A protein and the small-molecule ligand that binds it are described below.
Small molecule (SMILES): CC(=O)N[C@H]1[C@H](O[C@H]2[C@H](O)[C@@H](NC(C)=O)CO[C@@H]2CO)O[C@H](CO)[C@@H](O)[C@@H]1O

Binding-site contacts:
Ligand atom C3 contacts residue ASN775 of chain 1.C at 3.8 Å.
Ligand atom C5 contacts residue ASN775 of chain 1.C at 3.6 Å.
Ligand atom C6 contacts residue SER777 of chain 1.C at 3.9 Å.
Ligand atom O5 contacts residue SER777 of chain 1.C at 3.5 Å (h-bond).
Ligand atom C5 contacts residue SER777 of chain 1.C at 3.3 Å.
Ligand atom C2 contacts residue ASN775 of chain 1.C at 2.5 Å.
Ligand atom O5 contacts residue ASN775 of chain 1.C at 2.3 Å (h-bond).
Ligand atom C4 contacts residue ASN775 of chain 1.C at 4.2 Å.
Ligand atom C7 contacts residue ASN775 of chain 1.C at 3.7 Å.
Ligand atom C1 contacts residue ASN775 of chain 1.C at 1.4 Å.
Ligand atom C1 contacts residue SER777 of chain 1.C at 3.7 Å.
Ligand atom N2 contacts residue ASN775 of chain 1.C at 3.0 Å (h-bond).
Ligand atom O6 contacts residue SER777 of chain 1.C at 4.2 Å.
Ligand atom O7 contacts residue ASN775 of chain 1.C at 3.9 Å.

Sequence of chain 1.C:
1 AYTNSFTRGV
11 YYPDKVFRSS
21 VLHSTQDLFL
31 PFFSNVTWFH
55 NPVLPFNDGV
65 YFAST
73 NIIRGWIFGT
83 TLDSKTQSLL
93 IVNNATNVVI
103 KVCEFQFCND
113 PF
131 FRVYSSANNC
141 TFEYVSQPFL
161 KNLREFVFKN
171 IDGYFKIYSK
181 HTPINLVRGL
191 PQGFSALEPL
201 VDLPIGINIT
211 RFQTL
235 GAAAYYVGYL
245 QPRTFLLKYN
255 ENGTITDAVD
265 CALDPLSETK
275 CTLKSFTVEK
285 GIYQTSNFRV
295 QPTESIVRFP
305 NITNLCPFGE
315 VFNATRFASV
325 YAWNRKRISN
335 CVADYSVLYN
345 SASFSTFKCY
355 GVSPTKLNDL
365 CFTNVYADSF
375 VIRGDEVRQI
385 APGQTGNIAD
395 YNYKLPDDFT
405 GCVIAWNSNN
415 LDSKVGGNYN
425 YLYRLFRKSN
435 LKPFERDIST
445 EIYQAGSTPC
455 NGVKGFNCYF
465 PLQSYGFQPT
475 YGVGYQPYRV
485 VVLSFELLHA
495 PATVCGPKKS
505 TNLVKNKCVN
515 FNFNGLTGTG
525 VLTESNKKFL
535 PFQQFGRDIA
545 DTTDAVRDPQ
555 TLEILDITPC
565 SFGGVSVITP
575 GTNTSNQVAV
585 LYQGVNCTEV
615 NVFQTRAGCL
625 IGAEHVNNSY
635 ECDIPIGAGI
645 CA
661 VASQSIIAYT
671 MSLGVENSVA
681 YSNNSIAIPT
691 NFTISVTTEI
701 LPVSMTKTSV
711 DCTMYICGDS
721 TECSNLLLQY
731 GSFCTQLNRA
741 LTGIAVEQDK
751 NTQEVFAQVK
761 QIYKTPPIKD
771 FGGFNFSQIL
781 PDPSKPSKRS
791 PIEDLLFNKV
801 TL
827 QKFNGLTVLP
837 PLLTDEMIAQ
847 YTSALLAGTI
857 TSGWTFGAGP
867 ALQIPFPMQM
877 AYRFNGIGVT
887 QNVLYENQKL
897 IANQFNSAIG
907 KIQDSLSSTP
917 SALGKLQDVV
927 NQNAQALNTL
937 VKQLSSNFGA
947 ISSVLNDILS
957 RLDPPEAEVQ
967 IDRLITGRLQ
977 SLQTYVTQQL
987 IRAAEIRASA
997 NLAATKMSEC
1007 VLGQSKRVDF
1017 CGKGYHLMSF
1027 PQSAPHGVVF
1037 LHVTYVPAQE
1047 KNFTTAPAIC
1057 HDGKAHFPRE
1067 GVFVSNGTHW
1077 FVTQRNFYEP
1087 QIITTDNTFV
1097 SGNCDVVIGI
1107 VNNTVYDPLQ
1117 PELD